Sequence of chain 1.L:
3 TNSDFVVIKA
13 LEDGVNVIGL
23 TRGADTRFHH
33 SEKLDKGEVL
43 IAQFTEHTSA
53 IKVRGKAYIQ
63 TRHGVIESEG

Sequence of chain 1.M:
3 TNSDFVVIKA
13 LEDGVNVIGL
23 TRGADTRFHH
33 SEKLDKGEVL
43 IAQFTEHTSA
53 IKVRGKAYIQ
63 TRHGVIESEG

A small-molecule ligand and the protein it binds are described below.
Small molecule (SMILES): N[C@@H](Cc1c[nH]c2ccccc12)C(=O)O

Binding-site contacts:
Ligand atom CB contacts residue THR23 of chain 1.M at 3.7 Å.
Ligand atom CE3 contacts residue HIS31 of chain 1.L at 4.0 Å.
Ligand atom N contacts residue THR23 of chain 1.M at 2.8 Å (h-bond).
Ligand atom O contacts residue GLY25 of chain 1.M at 3.0 Å (h-bond).
Ligand atom CZ2 contacts residue THR50 of chain 1.L at 3.9 Å.
Ligand atom CD1 contacts residue THR47 of chain 1.L at 3.8 Å.
Ligand atom O contacts residue ARG24 of chain 1.M at 3.5 Å.
Ligand atom NE1 contacts residue GLN45 of chain 1.L at 2.9 Å (h-bond).
Ligand atom CA contacts residue HIS31 of chain 1.L at 4.0 Å.
Ligand atom CA contacts residue SER51 of chain 1.M at 3.9 Å.
Ligand atom C contacts residue THR50 of chain 1.L at 3.9 Å.
Ligand atom N contacts residue ARG24 of chain 1.M at 3.9 Å.
Ligand atom OXT contacts residue HIS49 of chain 1.L at 3.9 Å.
Ligand atom CA contacts residue THR28 of chain 1.M at 3.2 Å.
Ligand atom OXT contacts residue THR50 of chain 1.L at 2.7 Å (h-bond).
Ligand atom CB contacts residue SER51 of chain 1.M at 3.4 Å.
Ligand atom OXT contacts residue HIS31 of chain 1.L at 3.6 Å.
Ligand atom CZ3 contacts residue HIS32 of chain 1.L at 3.9 Å.
Ligand atom O contacts residue THR47 of chain 1.L at 3.5 Å (h-bond).
Ligand atom CE2 contacts residue THR50 of chain 1.L at 3.9 Å.
Ligand atom CG contacts residue SER51 of chain 1.M at 3.9 Å.
Ligand atom OXT contacts residue THR47 of chain 1.L at 2.5 Å (h-bond).
Ligand atom C contacts residue GLY25 of chain 1.M at 3.5 Å.
Ligand atom N contacts residue ASP27 of chain 1.M at 2.9 Å (salt-bridge).
Ligand atom CD2 contacts residue THR50 of chain 1.L at 4.0 Å.
Ligand atom C contacts residue THR47 of chain 1.L at 3.4 Å.
Ligand atom CD1 contacts residue GLN45 of chain 1.L at 3.6 Å.
Ligand atom CH2 contacts residue GLY21 of chain 1.L at 3.4 Å.
Ligand atom CZ2 contacts residue ALA44 of chain 1.L at 4.0 Å (hydrophobic).
Ligand atom N contacts residue THR28 of chain 1.M at 2.8 Å (h-bond).
Ligand atom NE1 contacts residue ALA44 of chain 1.L at 3.8 Å.
Ligand atom CD1 contacts residue SER51 of chain 1.M at 3.6 Å.
Ligand atom C contacts residue SER51 of chain 1.M at 3.6 Å.
Ligand atom N contacts residue GLY25 of chain 1.M at 2.7 Å (h-bond).
Ligand atom CA contacts residue GLY25 of chain 1.M at 3.5 Å.
Ligand atom CE3 contacts residue HIS32 of chain 1.L at 3.9 Å.
Ligand atom CA contacts residue THR23 of chain 1.M at 3.8 Å.
Ligand atom CB contacts residue THR28 of chain 1.M at 3.5 Å.
Ligand atom O contacts residue SER51 of chain 1.M at 2.9 Å (h-bond).
Ligand atom CZ3 contacts residue GLY21 of chain 1.L at 3.6 Å.